Binding-site contacts:
Ligand atom O5 contacts residue TRP27 of chain 1.V at 2.5 Å.
Ligand atom O5 contacts residue ARG42 of chain 1.V at 3.2 Å (salt-bridge).
Ligand atom C1 contacts residue TRP27 of chain 1.V at 1.5 Å (hydrophobic).
Ligand atom C5 contacts residue TRP27 of chain 1.V at 3.8 Å (hydrophobic).
Ligand atom C1 contacts residue ARG42 of chain 1.V at 3.9 Å.
Ligand atom C4 contacts residue TRP27 of chain 1.V at 4.4 Å (hydrophobic).
Ligand atom C6 contacts residue ARG42 of chain 1.V at 3.7 Å.
Ligand atom C2 contacts residue TRP27 of chain 1.V at 2.5 Å (hydrophobic).
Ligand atom C3 contacts residue TRP27 of chain 1.V at 3.9 Å (hydrophobic).
Ligand atom O2 contacts residue TRP27 of chain 1.V at 3.0 Å.
Ligand atom C5 contacts residue ARG42 of chain 1.V at 3.8 Å.
Ligand atom O2 contacts residue PRO26 of chain 1.V at 3.7 Å.

Sequence of chain 1.V:
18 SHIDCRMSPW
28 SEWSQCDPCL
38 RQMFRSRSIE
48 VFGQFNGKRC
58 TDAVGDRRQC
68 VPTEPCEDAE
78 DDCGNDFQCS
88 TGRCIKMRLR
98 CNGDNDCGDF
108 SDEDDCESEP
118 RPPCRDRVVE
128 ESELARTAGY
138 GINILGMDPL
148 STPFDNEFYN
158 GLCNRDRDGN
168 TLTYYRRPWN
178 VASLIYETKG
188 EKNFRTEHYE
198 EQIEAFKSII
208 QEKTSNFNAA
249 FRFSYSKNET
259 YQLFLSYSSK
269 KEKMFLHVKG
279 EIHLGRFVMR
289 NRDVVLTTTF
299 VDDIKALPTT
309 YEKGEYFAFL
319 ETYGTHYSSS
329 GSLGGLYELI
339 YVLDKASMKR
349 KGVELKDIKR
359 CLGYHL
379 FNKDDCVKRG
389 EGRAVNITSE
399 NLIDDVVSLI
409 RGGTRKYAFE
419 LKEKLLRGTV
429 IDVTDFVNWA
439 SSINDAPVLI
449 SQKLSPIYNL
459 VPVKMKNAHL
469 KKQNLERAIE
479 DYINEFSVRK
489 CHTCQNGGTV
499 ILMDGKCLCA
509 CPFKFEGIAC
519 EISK

This protein binds this small molecule.
Small molecule (SMILES): OC[C@H]1O[C@@H](O)[C@@H](O)[C@@H](O)[C@@H]1O